A small-molecule ligand and the protein it binds are described below.
Small molecule (SMILES): CC(=O)NC1CCN(Cc2ccccc2)CC1

Binding-site contacts:
Ligand atom C5 contacts residue ASN110 of chain 1.A at 4.0 Å.
Ligand atom C7 contacts residue VAL59 of chain 1.A at 3.8 Å (hydrophobic).
Ligand atom C1 contacts residue PHE55 of chain 1.A at 3.8 Å (hydrophobic).
Ligand atom C6 contacts residue VAL64 of chain 1.A at 3.6 Å (hydrophobic).
Ligand atom C13 contacts residue VAL64 of chain 1.A at 4.0 Å (hydrophobic).
Ligand atom C1 contacts residue VAL59 of chain 1.A at 4.1 Å (hydrophobic).
Ligand atom C8 contacts residue PHE116 of chain 1.A at 4.4 Å (hydrophobic).
Ligand atom C5 contacts residue PHE116 of chain 1.A at 3.3 Å (hydrophobic).
Ligand atom C11 contacts residue GLU63 of chain 1.A at 3.8 Å.
Ligand atom O1 contacts residue ASN110 of chain 1.A at 3.2 Å (h-bond).
Ligand atom C14 contacts residue VAL64 of chain 1.A at 3.8 Å (hydrophobic).
Ligand atom N1 contacts residue VAL59 of chain 1.A at 3.9 Å.
Ligand atom C3 contacts residue VAL59 of chain 1.A at 4.1 Å (hydrophobic).
Ligand atom C12 contacts residue GLU63 of chain 1.A at 3.7 Å.
Ligand atom C2 contacts residue ASN110 of chain 1.A at 3.9 Å.
Ligand atom N2 contacts residue PHE116 of chain 1.A at 4.4 Å.
Ligand atom C13 contacts residue GLU63 of chain 1.A at 3.5 Å.
Ligand atom O1 contacts residue TYR67 of chain 1.A at 4.4 Å.
Ligand atom C3 contacts residue ASN110 of chain 1.A at 4.1 Å.
Ligand atom N1 contacts residue ASN110 of chain 1.A at 4.2 Å.
Ligand atom C2 contacts residue VAL59 of chain 1.A at 3.8 Å (hydrophobic).
Ligand atom C7 contacts residue VAL64 of chain 1.A at 4.5 Å (hydrophobic).
Ligand atom C4 contacts residue TYR109 of chain 1.A at 4.5 Å (hydrophobic).
Ligand atom O1 contacts residue VAL59 of chain 1.A at 4.1 Å.
Ligand atom C14 contacts residue GLU63 of chain 1.A at 4.5 Å.
Ligand atom O1 contacts residue CYS106 of chain 1.A at 4.3 Å.
Ligand atom C4 contacts residue ASN110 of chain 1.A at 3.0 Å.
Ligand atom C1 contacts residue ILE54 of chain 1.A at 3.8 Å (hydrophobic).
Ligand atom C4 contacts residue PHE116 of chain 1.A at 4.0 Å (hydrophobic).
Ligand atom C9 contacts residue VAL64 of chain 1.A at 4.2 Å (hydrophobic).

Sequence of chain 1.A:
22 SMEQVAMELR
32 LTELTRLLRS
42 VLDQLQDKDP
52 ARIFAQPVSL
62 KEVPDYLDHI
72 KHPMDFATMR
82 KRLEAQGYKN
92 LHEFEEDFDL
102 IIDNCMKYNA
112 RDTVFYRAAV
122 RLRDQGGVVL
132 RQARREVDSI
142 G